Sequence of chain 1.A:
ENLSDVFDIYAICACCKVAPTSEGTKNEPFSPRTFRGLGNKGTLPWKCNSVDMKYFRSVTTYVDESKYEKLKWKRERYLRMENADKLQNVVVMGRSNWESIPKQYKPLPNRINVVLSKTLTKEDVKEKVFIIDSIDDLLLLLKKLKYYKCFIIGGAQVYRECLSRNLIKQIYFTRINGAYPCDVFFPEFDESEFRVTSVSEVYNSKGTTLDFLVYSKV

Binding-site contacts:
Ligand atom N1 contacts residue ALA15 of chain 1.A at 3.8 Å.
Ligand atom N1 contacts residue PHE57 of chain 1.A at 3.7 Å.
Ligand atom CL1 contacts residue ILE121 of chain 1.A at 3.8 Å.
Ligand atom N14 contacts residue THR194 of chain 1.A at 3.5 Å (h-bond).
Ligand atom C4 contacts residue NDP1 of chain 1.B at 3.9 Å.
Ligand atom C2 contacts residue ALA15 of chain 1.A at 3.6 Å (hydrophobic).
Ligand atom C2 contacts residue ASP53 of chain 1.A at 3.5 Å.
Ligand atom C3 contacts residue PHE57 of chain 1.A at 3.6 Å (hydrophobic).
Ligand atom C16 contacts residue MET54 of chain 1.A at 3.8 Å (hydrophobic).
Ligand atom N14 contacts residue ALA15 of chain 1.A at 3.3 Å.
Ligand atom C15 contacts residue ASP53 of chain 1.A at 3.4 Å.
Ligand atom C9 contacts residue ILE173 of chain 1.A at 3.8 Å (hydrophobic).
Ligand atom C12 contacts residue NDP1 of chain 1.B at 3.6 Å.
Ligand atom C5 contacts residue ASP53 of chain 1.A at 3.5 Å.
Ligand atom C16 contacts residue ASP53 of chain 1.A at 3.5 Å.
Ligand atom C10 contacts residue MES1 of chain 1.D at 3.8 Å.
Ligand atom C10 contacts residue ASN117 of chain 1.A at 3.8 Å.
Ligand atom N1 contacts residue CYS14 of chain 1.A at 3.3 Å.
Ligand atom N1 contacts residue NDP1 of chain 1.B at 3.5 Å (h-bond).
Ligand atom N13 contacts residue PHE57 of chain 1.A at 3.9 Å.
Ligand atom C4 contacts residue PHE57 of chain 1.A at 3.8 Å (hydrophobic).
Ligand atom C2 contacts residue CYS14 of chain 1.A at 3.7 Å (hydrophobic).
Ligand atom CL1 contacts residue ASN117 of chain 1.A at 3.1 Å.
Ligand atom N13 contacts residue ILE173 of chain 1.A at 2.8 Å (h-bond).
Ligand atom N1 contacts residue ILE13 of chain 1.A at 3.7 Å.
Ligand atom C3 contacts residue ILE13 of chain 1.A at 3.8 Å (hydrophobic).
Ligand atom N6 contacts residue ALA15 of chain 1.A at 3.9 Å.
Ligand atom C8 contacts residue PHE57 of chain 1.A at 3.7 Å (hydrophobic).
Ligand atom N6 contacts residue ASP53 of chain 1.A at 2.7 Å (salt-bridge).
Ligand atom N13 contacts residue ILE13 of chain 1.A at 3.0 Å (h-bond).
Ligand atom N13 contacts residue NDP1 of chain 1.B at 3.6 Å.
Ligand atom N14 contacts residue CYS14 of chain 1.A at 3.2 Å (h-bond).
Ligand atom N6 contacts residue PHE57 of chain 1.A at 3.9 Å.
Ligand atom C12 contacts residue ILE173 of chain 1.A at 3.8 Å (hydrophobic).
Ligand atom C3 contacts residue NDP1 of chain 1.B at 3.4 Å.
Ligand atom CL1 contacts residue MES1 of chain 1.D at 3.9 Å.
Ligand atom N13 contacts residue TYR179 of chain 1.A at 3.7 Å.
Ligand atom C2 contacts residue PHE57 of chain 1.A at 3.9 Å (hydrophobic).
Ligand atom N14 contacts residue ASP53 of chain 1.A at 2.7 Å (salt-bridge).
Ligand atom C11 contacts residue ASN117 of chain 1.A at 3.1 Å.

This protein binds this small molecule.
Small molecule (SMILES): CCc1nc(N)nc(N)c1-c1ccc(Cl)cc1